The protein below binds the small molecule below.
Small molecule (SMILES): CC#CCN1C(=O)c2ccc(S(N)(=O)=O)cc2S1(=O)=O

Binding-site contacts:
Ligand atom N7 contacts residue HIS92 of chain 1.B at 3.6 Å.
Ligand atom O14 contacts residue GLN90 of chain 1.B at 2.8 Å (h-bond).
Ligand atom O5 contacts residue VAL119 of chain 1.B at 3.8 Å.
Ligand atom C9 contacts residue GOL1 of chain 1.J at 4.0 Å.
Ligand atom C11 contacts residue GOL1 of chain 1.J at 3.7 Å.
Ligand atom S1 contacts residue ZN1 of chain 1.H at 2.6 Å.
Ligand atom O5 contacts residue TRP208 of chain 1.B at 3.7 Å.
Ligand atom C10 contacts residue LEU197 of chain 1.B at 3.9 Å (hydrophobic).
Ligand atom C9 contacts residue LEU197 of chain 1.B at 4.0 Å (hydrophobic).
Ligand atom S1 contacts residue HIS117 of chain 1.B at 4.0 Å.
Ligand atom N7 contacts residue HIS117 of chain 1.B at 3.6 Å.
Ligand atom S1 contacts residue HIS92 of chain 1.B at 3.5 Å (h-bond).
Ligand atom O17 contacts residue PRO201 of chain 1.B at 4.0 Å.
Ligand atom O15 contacts residue LEU138 of chain 1.B at 3.8 Å.
Ligand atom O6 contacts residue TRP208 of chain 1.B at 3.5 Å.
Ligand atom O6 contacts residue LEU197 of chain 1.B at 3.7 Å.
Ligand atom N7 contacts residue THR198 of chain 1.B at 2.7 Å (h-bond).
Ligand atom O5 contacts residue HIS117 of chain 1.B at 3.6 Å (h-bond).
Ligand atom O6 contacts residue THR198 of chain 1.B at 3.5 Å (h-bond).
Ligand atom C12 contacts residue HIS92 of chain 1.B at 3.9 Å.
Ligand atom C11 contacts residue LEU197 of chain 1.B at 4.0 Å (hydrophobic).
Ligand atom S13 contacts residue GOL1 of chain 1.J at 4.0 Å.
Ligand atom C12 contacts residue VAL119 of chain 1.B at 4.0 Å (hydrophobic).
Ligand atom O6 contacts residue ZN1 of chain 1.H at 3.9 Å.
Ligand atom C10 contacts residue GOL1 of chain 1.J at 3.8 Å.
Ligand atom N7 contacts residue GLU104 of chain 1.B at 3.6 Å.
Ligand atom C7 contacts residue HIS92 of chain 1.B at 3.9 Å.
Ligand atom N7 contacts residue HIS94 of chain 1.B at 3.3 Å (h-bond).
Ligand atom C7 contacts residue ZN1 of chain 1.H at 3.9 Å.
Ligand atom C12 contacts residue LEU197 of chain 1.B at 3.9 Å (hydrophobic).
Ligand atom O14 contacts residue GOL1 of chain 1.J at 3.5 Å (h-bond).
Ligand atom O5 contacts residue ZN1 of chain 1.H at 2.8 Å.
Ligand atom C17 contacts residue LEU197 of chain 1.B at 4.0 Å (hydrophobic).
Ligand atom C8 contacts residue LEU197 of chain 1.B at 4.0 Å (hydrophobic).
Ligand atom O15 contacts residue VAL119 of chain 1.B at 3.8 Å.
Ligand atom N7 contacts residue ZN1 of chain 1.H at 2.0 Å.
Ligand atom C9 contacts residue THR199 of chain 1.B at 3.1 Å.
Ligand atom C8 contacts residue THR199 of chain 1.B at 3.5 Å.
Ligand atom S13 contacts residue GLN90 of chain 1.B at 4.0 Å.
Ligand atom O5 contacts residue HIS92 of chain 1.B at 3.2 Å.

Sequence of chain 1.B:
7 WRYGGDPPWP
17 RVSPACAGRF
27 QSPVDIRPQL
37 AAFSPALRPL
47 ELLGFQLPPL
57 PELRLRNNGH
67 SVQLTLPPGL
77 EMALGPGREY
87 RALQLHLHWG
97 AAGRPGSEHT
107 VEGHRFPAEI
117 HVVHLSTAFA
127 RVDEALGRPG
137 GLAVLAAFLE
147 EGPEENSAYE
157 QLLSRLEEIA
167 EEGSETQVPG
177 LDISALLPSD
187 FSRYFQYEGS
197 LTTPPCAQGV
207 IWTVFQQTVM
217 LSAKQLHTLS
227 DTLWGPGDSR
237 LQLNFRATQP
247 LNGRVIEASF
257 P